Binding-site contacts:
Ligand atom O11 contacts residue PHE82 of chain 1.A at 3.3 Å.
Ligand atom C13 contacts residue GLY80 of chain 1.A at 3.5 Å.
Ligand atom C22 contacts residue GLU149 of chain 1.A at 2.9 Å.
Ligand atom C20 contacts residue ALA98 of chain 1.A at 3.7 Å (hydrophobic).
Ligand atom C05 contacts residue VAL85 of chain 1.A at 3.8 Å (hydrophobic).
Ligand atom C07 contacts residue GLY83 of chain 1.A at 3.9 Å.
Ligand atom C24 contacts residue ALA210 of chain 1.A at 3.5 Å (hydrophobic).
Ligand atom C23 contacts residue GLU149 of chain 1.A at 3.8 Å.
Ligand atom C06 contacts residue GLY80 of chain 1.A at 3.3 Å.
Ligand atom O01 contacts residue LYS100 of chain 1.A at 3.0 Å (salt-bridge).
Ligand atom N21 contacts residue MET151 of chain 1.A at 2.9 Å (h-bond).
Ligand atom C22 contacts residue ALA98 of chain 1.A at 3.5 Å (hydrophobic).
Ligand atom C07 contacts residue VAL85 of chain 1.A at 3.6 Å (hydrophobic).
Ligand atom C08 contacts residue GLY80 of chain 1.A at 3.4 Å.
Ligand atom O01 contacts residue ASP211 of chain 1.A at 3.3 Å.
Ligand atom N21 contacts residue TYR150 of chain 1.A at 3.7 Å.
Ligand atom N21 contacts residue GLU149 of chain 1.A at 3.8 Å.
Ligand atom C18 contacts residue LEU200 of chain 1.A at 3.8 Å (hydrophobic).
Ligand atom S25 contacts residue ASP211 of chain 1.A at 3.6 Å (salt-bridge).
Ligand atom C24 contacts residue MET148 of chain 1.A at 3.8 Å (hydrophobic).
Ligand atom N03 contacts residue ASP211 of chain 1.A at 3.4 Å (salt-bridge).
Ligand atom O11 contacts residue LEU102 of chain 1.A at 3.9 Å.
Ligand atom C18 contacts residue ALA98 of chain 1.A at 4.0 Å (hydrophobic).
Ligand atom C22 contacts residue MET151 of chain 1.A at 3.3 Å (hydrophobic).
Ligand atom C08 contacts residue GLY83 of chain 1.A at 3.2 Å.
Ligand atom C20 contacts residue MET151 of chain 1.A at 3.9 Å (hydrophobic).
Ligand atom N21 contacts residue ALA98 of chain 1.A at 3.5 Å.
Ligand atom C07 contacts residue GLY80 of chain 1.A at 3.1 Å.
Ligand atom S25 contacts residue ALA210 of chain 1.A at 3.8 Å.
Ligand atom C19 contacts residue ALA98 of chain 1.A at 3.9 Å (hydrophobic).
Ligand atom C09 contacts residue PHE82 of chain 1.A at 3.9 Å (hydrophobic).
Ligand atom C09 contacts residue GLY83 of chain 1.A at 3.6 Å.
Ligand atom C23 contacts residue LEU200 of chain 1.A at 3.8 Å (hydrophobic).
Ligand atom C23 contacts residue ALA98 of chain 1.A at 3.8 Å (hydrophobic).
Ligand atom C10 contacts residue GLY80 of chain 1.A at 3.6 Å.
Ligand atom C22 contacts residue TYR150 of chain 1.A at 3.9 Å (hydrophobic).
Ligand atom C07 contacts residue ARG79 of chain 1.A at 4.0 Å.
Ligand atom C09 contacts residue GLY80 of chain 1.A at 3.7 Å.
Ligand atom C08 contacts residue GLU84 of chain 1.A at 3.7 Å.
Ligand atom C02 contacts residue ASP211 of chain 1.A at 3.6 Å.

Sequence of chain 1.A:
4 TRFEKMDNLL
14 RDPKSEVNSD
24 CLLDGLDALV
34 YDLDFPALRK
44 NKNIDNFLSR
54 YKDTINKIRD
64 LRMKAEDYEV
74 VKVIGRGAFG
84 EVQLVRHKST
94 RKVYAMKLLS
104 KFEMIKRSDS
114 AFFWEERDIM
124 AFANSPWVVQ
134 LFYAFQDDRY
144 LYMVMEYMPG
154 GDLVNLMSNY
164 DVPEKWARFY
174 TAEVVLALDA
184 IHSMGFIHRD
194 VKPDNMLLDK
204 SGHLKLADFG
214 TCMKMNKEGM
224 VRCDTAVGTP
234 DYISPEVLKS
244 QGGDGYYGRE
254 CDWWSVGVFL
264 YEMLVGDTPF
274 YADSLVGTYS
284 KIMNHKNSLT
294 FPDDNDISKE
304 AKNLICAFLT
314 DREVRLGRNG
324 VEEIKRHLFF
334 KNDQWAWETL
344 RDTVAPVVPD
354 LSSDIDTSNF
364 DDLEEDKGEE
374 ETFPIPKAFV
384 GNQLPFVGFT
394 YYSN

This small molecule binds to this protein.
Small molecule (SMILES): COc1cccc([C@@H](C)NC(=O)Nc2nc(-c3ccncc3)cs2)c1